A protein and the small-molecule ligand that binds it are described below.
Small molecule (SMILES): CC(=O)N[C@H]1CO[C@H](CO)[C@@H](O[C@@H]2O[C@@H](C)[C@@H](O)[C@@H](O)[C@@H]2O)[C@@H]1O

Binding-site contacts:
Ligand atom C4 contacts residue ARG285 of chain 1.A at 4.4 Å.
Ligand atom N2 contacts residue ASN301 of chain 1.A at 3.6 Å.
Ligand atom C3 contacts residue ARG285 of chain 1.A at 4.2 Å.
Ligand atom C6 contacts residue CYS294 of chain 1.A at 3.4 Å (hydrophobic).
Ligand atom O6 contacts residue TYR293 of chain 1.A at 4.2 Å.
Ligand atom C5 contacts residue ARG285 of chain 1.A at 4.5 Å.
Ligand atom C6 contacts residue ASN301 of chain 1.A at 3.0 Å.
Ligand atom C3 contacts residue ASN301 of chain 1.A at 3.6 Å.
Ligand atom C5 contacts residue ASN301 of chain 1.A at 3.0 Å.
Ligand atom C2 contacts residue ARG285 of chain 1.A at 3.7 Å.
Ligand atom C2 contacts residue ASN301 of chain 1.A at 2.6 Å.
Ligand atom O2 contacts residue ARG285 of chain 1.A at 4.3 Å.
Ligand atom C4 contacts residue ASN301 of chain 1.A at 3.5 Å.
Ligand atom O6 contacts residue ASN301 of chain 1.A at 4.3 Å.
Ligand atom C1 contacts residue ASN301 of chain 1.A at 1.4 Å.
Ligand atom C6 contacts residue ARG285 of chain 1.A at 3.6 Å.
Ligand atom O3 contacts residue ARG285 of chain 1.A at 4.1 Å.
Ligand atom O5 contacts residue ASN301 of chain 1.A at 2.4 Å (h-bond).
Ligand atom C6 contacts residue TYR293 of chain 1.A at 4.2 Å (hydrophobic).
Ligand atom O6 contacts residue ARG285 of chain 1.A at 4.3 Å.
Ligand atom C1 contacts residue ARG285 of chain 1.A at 4.4 Å.
Ligand atom O4 contacts residue ARG285 of chain 1.A at 3.4 Å (salt-bridge).

Sequence of chain 1.A:
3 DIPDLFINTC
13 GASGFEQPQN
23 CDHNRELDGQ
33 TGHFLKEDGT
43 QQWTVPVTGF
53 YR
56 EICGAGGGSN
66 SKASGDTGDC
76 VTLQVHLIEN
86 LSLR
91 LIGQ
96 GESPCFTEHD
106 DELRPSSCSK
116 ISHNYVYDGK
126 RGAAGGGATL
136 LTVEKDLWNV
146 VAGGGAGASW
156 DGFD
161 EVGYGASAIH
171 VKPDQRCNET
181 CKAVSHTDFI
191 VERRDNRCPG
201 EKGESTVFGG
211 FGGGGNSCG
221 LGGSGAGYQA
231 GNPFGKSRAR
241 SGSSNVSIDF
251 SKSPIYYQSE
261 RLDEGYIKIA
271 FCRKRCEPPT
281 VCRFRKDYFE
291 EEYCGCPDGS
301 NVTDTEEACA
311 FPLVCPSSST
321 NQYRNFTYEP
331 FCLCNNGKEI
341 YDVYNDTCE